Sequence of chain 1.B:
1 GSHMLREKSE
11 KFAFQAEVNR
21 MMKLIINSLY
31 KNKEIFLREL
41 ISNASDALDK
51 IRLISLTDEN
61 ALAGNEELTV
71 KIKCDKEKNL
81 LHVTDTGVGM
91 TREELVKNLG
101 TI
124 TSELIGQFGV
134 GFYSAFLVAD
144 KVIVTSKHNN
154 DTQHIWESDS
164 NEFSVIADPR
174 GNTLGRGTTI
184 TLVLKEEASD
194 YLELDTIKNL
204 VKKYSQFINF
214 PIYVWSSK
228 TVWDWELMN

Binding-site contacts:
Ligand atom C1' contacts residue MET90 of chain 1.B at 3.6 Å (hydrophobic).
Ligand atom N6 contacts residue ASN43 of chain 1.B at 4.1 Å.
Ligand atom C53 contacts residue ILE102 of chain 1.B at 3.8 Å (hydrophobic).
Ligand atom C2 contacts residue MET90 of chain 1.B at 4.0 Å (hydrophobic).
Ligand atom C52 contacts residue TYR136 of chain 1.B at 3.3 Å (hydrophobic).
Ligand atom C53 contacts residue TYR136 of chain 1.B at 3.9 Å (hydrophobic).
Ligand atom C6 contacts residue ASN43 of chain 1.B at 4.1 Å.
Ligand atom O4' contacts residue ASN98 of chain 1.B at 3.6 Å.
Ligand atom C2 contacts residue ALA47 of chain 1.B at 3.7 Å (hydrophobic).
Ligand atom N1 contacts residue ALA47 of chain 1.B at 3.2 Å.
Ligand atom N3 contacts residue MET90 of chain 1.B at 3.6 Å.
Ligand atom C52 contacts residue GLY132 of chain 1.B at 3.5 Å.
Ligand atom N1 contacts residue ASP85 of chain 1.B at 4.0 Å.
Ligand atom N5' contacts residue LEU99 of chain 1.B at 4.0 Å.
Ligand atom C5 contacts residue MET90 of chain 1.B at 3.9 Å (hydrophobic).
Ligand atom C6 contacts residue ALA47 of chain 1.B at 4.0 Å (hydrophobic).
Ligand atom O2' contacts residue ASN98 of chain 1.B at 3.0 Å (h-bond).
Ligand atom N7 contacts residue ASN43 of chain 1.B at 3.7 Å.
Ligand atom C8 contacts residue ASN43 of chain 1.B at 4.1 Å.
Ligand atom C51 contacts residue ASN98 of chain 1.B at 3.7 Å.
Ligand atom C53 contacts residue GLY132 of chain 1.B at 3.7 Å.
Ligand atom N9 contacts residue MET90 of chain 1.B at 3.8 Å.
Ligand atom N6 contacts residue THR181 of chain 1.B at 4.0 Å.
Ligand atom C4 contacts residue MET90 of chain 1.B at 3.6 Å (hydrophobic).
Ligand atom C51 contacts residue PHE135 of chain 1.B at 4.1 Å (hydrophobic).
Ligand atom O4' contacts residue LEU99 of chain 1.B at 3.5 Å.
Ligand atom N5' contacts residue ASN98 of chain 1.B at 2.9 Å (h-bond).
Ligand atom C53 contacts residue VAL133 of chain 1.B at 4.0 Å (hydrophobic).
Ligand atom N6 contacts residue ASP85 of chain 1.B at 2.9 Å (salt-bridge).
Ligand atom C5' contacts residue LEU99 of chain 1.B at 4.0 Å (hydrophobic).
Ligand atom C5' contacts residue ASN98 of chain 1.B at 3.8 Å.
Ligand atom C1' contacts residue ASN98 of chain 1.B at 4.1 Å.
Ligand atom O5' contacts residue ASN43 of chain 1.B at 4.0 Å.
Ligand atom C51 contacts residue TYR136 of chain 1.B at 3.8 Å (hydrophobic).
Ligand atom C52 contacts residue VAL133 of chain 1.B at 3.7 Å (hydrophobic).
Ligand atom O5' contacts residue PHE135 of chain 1.B at 3.6 Å.
Ligand atom C53 contacts residue ASN98 of chain 1.B at 4.1 Å.
Ligand atom C6 contacts residue ASP85 of chain 1.B at 3.9 Å.
Ligand atom C4' contacts residue ASN98 of chain 1.B at 3.7 Å.
Ligand atom N1 contacts residue THR181 of chain 1.B at 3.7 Å.

This small molecule binds to this protein.
Small molecule (SMILES): CCCNC(=O)[C@H]1O[C@@H](n2cnc3c(N)ncnc32)[C@H](O)[C@@H]1O